Binding-site contacts:
Ligand atom O5 contacts residue MAN1 of chain 2.P at 3.5 Å (h-bond).
Ligand atom C3 contacts residue TYR63 of chain 2.B at 3.4 Å (hydrophobic).
Ligand atom O7 contacts residue ASN30 of chain 2.B at 3.5 Å (h-bond).
Ligand atom C5 contacts residue TYR63 of chain 2.B at 4.1 Å (hydrophobic).
Ligand atom O3 contacts residue GLN141 of chain 2.B at 2.9 Å (h-bond).
Ligand atom N2 contacts residue TYR63 of chain 2.B at 3.6 Å.
Ligand atom C6 contacts residue GLN141 of chain 2.B at 4.0 Å.
Ligand atom C2 contacts residue MAN1 of chain 2.P at 3.4 Å.
Ligand atom C4 contacts residue ASN30 of chain 2.B at 4.1 Å.
Ligand atom C5 contacts residue ASN30 of chain 2.B at 3.5 Å.
Ligand atom O4 contacts residue MAN1 of chain 2.P at 3.3 Å.
Ligand atom C8 contacts residue TYR145 of chain 2.B at 3.6 Å (hydrophobic).
Ligand atom O7 contacts residue TYR63 of chain 2.B at 3.8 Å.
Ligand atom O3 contacts residue MAN1 of chain 2.P at 1.7 Å.
Ligand atom C7 contacts residue GLN141 of chain 2.B at 3.8 Å.
Ligand atom O5 contacts residue ASN30 of chain 2.B at 2.2 Å (h-bond).
Ligand atom C1 contacts residue TYR63 of chain 2.B at 3.6 Å (hydrophobic).
Ligand atom C1 contacts residue ASN30 of chain 2.B at 1.4 Å.
Ligand atom C3 contacts residue MAN1 of chain 2.P at 2.4 Å.
Ligand atom N2 contacts residue GLN141 of chain 2.B at 2.9 Å (h-bond).
Ligand atom O2 contacts residue MAN1 of chain 2.P at 4.0 Å.
Ligand atom C2 contacts residue GLN141 of chain 2.B at 3.7 Å.
Ligand atom C4 contacts residue MAN1 of chain 2.P at 3.4 Å.
Ligand atom O4 contacts residue GLN141 of chain 2.B at 3.5 Å (h-bond).
Ligand atom C5 contacts residue MAN1 of chain 2.P at 3.9 Å.
Ligand atom C2 contacts residue TYR63 of chain 2.B at 3.7 Å (hydrophobic).
Ligand atom C6 contacts residue TYR145 of chain 2.B at 3.8 Å (hydrophobic).
Ligand atom O6 contacts residue TYR145 of chain 2.B at 3.9 Å.
Ligand atom O2 contacts residue GLN141 of chain 2.B at 3.3 Å (h-bond).
Ligand atom O5 contacts residue ILE21 of chain 2.B at 3.6 Å.
Ligand atom C6 contacts residue MAN1 of chain 2.P at 4.0 Å.
Ligand atom C8 contacts residue GLN141 of chain 2.B at 3.8 Å.
Ligand atom C8 contacts residue ARG147 of chain 2.B at 3.9 Å.
Ligand atom C3 contacts residue ASN30 of chain 2.B at 3.7 Å.
Ligand atom O5 contacts residue TYR63 of chain 2.B at 4.0 Å.
Ligand atom N2 contacts residue ASN30 of chain 2.B at 2.8 Å (h-bond).
Ligand atom C3 contacts residue GLN141 of chain 2.B at 3.5 Å.
Ligand atom C1 contacts residue ILE21 of chain 2.B at 4.0 Å (hydrophobic).
Ligand atom C2 contacts residue ASN30 of chain 2.B at 2.4 Å.
Ligand atom C7 contacts residue ASN30 of chain 2.B at 3.3 Å.

A small-molecule ligand and the protein it binds are described below.
Small molecule (SMILES): CC(=O)N[C@H]1[C@H](O[C@H]2[C@H](O[C@@H]3O[C@@H](C)[C@@H](O)[C@@H](O)[C@@H]3O)[C@@H](NC(C)=O)CO[C@@H]2CO)O[C@H](CO)[C@@H](O[C@@H]2O[C@H](CO[C@H]3O[C@H](CO)[C@@H](O)[C@H](O)[C@@H]3O)[C@@H](O)[C@H](O)[C@@H]2O[C@@H]2OC[C@@H](O)[C@H](O)[C@H]2O)[C@@H]1O

Sequence of chain 2.B:
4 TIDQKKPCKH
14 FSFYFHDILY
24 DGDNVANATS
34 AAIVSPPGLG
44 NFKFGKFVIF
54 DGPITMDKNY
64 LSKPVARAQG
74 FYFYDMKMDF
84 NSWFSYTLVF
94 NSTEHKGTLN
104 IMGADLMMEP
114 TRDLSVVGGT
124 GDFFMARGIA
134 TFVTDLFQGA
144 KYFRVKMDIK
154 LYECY